Sequence of chain 2.E:
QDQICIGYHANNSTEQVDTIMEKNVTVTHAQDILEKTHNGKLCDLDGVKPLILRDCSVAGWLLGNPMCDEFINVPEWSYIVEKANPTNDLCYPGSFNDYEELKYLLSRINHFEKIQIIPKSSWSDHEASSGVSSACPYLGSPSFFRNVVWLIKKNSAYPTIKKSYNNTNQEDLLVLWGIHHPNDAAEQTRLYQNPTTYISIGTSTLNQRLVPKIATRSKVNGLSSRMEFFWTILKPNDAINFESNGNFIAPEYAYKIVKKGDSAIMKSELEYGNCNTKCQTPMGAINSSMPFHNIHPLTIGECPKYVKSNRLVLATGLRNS

Sequence of chain 1.E:
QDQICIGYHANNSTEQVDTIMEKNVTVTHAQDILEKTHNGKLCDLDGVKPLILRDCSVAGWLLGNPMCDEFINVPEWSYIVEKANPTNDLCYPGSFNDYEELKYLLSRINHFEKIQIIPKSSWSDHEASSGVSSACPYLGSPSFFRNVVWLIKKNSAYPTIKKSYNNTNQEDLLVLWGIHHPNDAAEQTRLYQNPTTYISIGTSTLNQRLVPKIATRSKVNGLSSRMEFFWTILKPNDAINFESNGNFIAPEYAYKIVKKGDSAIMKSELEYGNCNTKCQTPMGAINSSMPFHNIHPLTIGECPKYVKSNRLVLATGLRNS

Binding-site contacts:
Ligand atom C8 contacts residue ALA239 of chain 1.E at 3.6 Å (hydrophobic).
Ligand atom C5 contacts residue ASN237 of chain 1.E at 3.2 Å.
Ligand atom C8 contacts residue SER218 of chain 2.E at 3.4 Å.
Ligand atom C2 contacts residue ASN166 of chain 1.E at 2.2 Å.
Ligand atom C1 contacts residue ASN166 of chain 1.E at 1.4 Å.
Ligand atom C2 contacts residue ASN237 of chain 1.E at 3.6 Å.
Ligand atom C7 contacts residue ASN237 of chain 1.E at 3.7 Å.
Ligand atom O5 contacts residue ASN237 of chain 1.E at 3.9 Å.
Ligand atom N2 contacts residue ASN237 of chain 1.E at 2.8 Å (h-bond).
Ligand atom O5 contacts residue ASN166 of chain 1.E at 2.4 Å (h-bond).
Ligand atom C7 contacts residue ASN166 of chain 1.E at 3.3 Å.
Ligand atom C5 contacts residue ASN166 of chain 1.E at 3.6 Å.
Ligand atom C7 contacts residue ALA239 of chain 1.E at 3.9 Å (hydrophobic).
Ligand atom C4 contacts residue ASN237 of chain 1.E at 4.4 Å.
Ligand atom C8 contacts residue ASN237 of chain 1.E at 3.7 Å.
Ligand atom C1 contacts residue ASN237 of chain 1.E at 3.5 Å.
Ligand atom C3 contacts residue ASN237 of chain 1.E at 4.1 Å.
Ligand atom C3 contacts residue ASN166 of chain 1.E at 3.6 Å.
Ligand atom N2 contacts residue ASN166 of chain 1.E at 2.8 Å (h-bond).
Ligand atom C8 contacts residue ASP238 of chain 1.E at 4.2 Å.
Ligand atom O7 contacts residue ALA239 of chain 1.E at 4.0 Å.
Ligand atom C4 contacts residue ASN166 of chain 1.E at 4.0 Å.
Ligand atom C6 contacts residue ASN237 of chain 1.E at 3.4 Å.
Ligand atom O7 contacts residue ASN166 of chain 1.E at 3.5 Å (h-bond).

The small molecule below binds the protein below.
Small molecule (SMILES): CC(=O)N[C@@H]1[C@@H](O)[C@H](O)[C@@H](CO)O[C@H]1O